Sequence of chain 4.I:
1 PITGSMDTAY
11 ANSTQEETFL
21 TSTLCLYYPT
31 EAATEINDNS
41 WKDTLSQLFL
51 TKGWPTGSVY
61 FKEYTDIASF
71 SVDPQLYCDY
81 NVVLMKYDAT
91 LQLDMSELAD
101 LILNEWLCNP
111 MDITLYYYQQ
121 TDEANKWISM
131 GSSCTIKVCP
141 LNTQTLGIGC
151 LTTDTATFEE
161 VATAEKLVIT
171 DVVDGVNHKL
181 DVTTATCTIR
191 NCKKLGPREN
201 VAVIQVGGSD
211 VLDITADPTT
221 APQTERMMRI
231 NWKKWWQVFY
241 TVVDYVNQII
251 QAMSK

A small-molecule ligand and the protein it binds are described below.
Small molecule (SMILES): CC(=O)N[C@H]1[C@H](O[C@H]2[C@H](O)[C@@H](NC(C)=O)CO[C@@H]2CO)O[C@H](CO)[C@@H](O)[C@@H]1O

Binding-site contacts:
Ligand atom C2 contacts residue ASN12 of chain 4.I at 3.2 Å.
Ligand atom N2 contacts residue ASN12 of chain 4.I at 3.8 Å.
Ligand atom C7 contacts residue ASN12 of chain 4.I at 3.9 Å.
Ligand atom O7 contacts residue ASN12 of chain 4.I at 3.7 Å.
Ligand atom C1 contacts residue ASN12 of chain 4.I at 2.1 Å.
Ligand atom O5 contacts residue ASN12 of chain 4.I at 2.6 Å (h-bond).
Ligand atom C5 contacts residue ASN12 of chain 4.I at 4.0 Å.